This protein binds this small molecule.
Small molecule (SMILES): CC(=O)N[C@H]1[C@H](O[C@H]2[C@H](O)[C@@H](NC(C)=O)CO[C@@H]2CO[C@@H]2O[C@@H](C)[C@@H](O)[C@@H](O)[C@@H]2O)O[C@H](CO)[C@@H](O[C@@H]2O[C@H](CO)[C@@H](O)[C@H](O[C@H]3O[C@H](CO)[C@@H](O)[C@H](O)[C@@H]3O)[C@@H]2O)[C@@H]1O

Binding-site contacts:
Ligand atom C1 contacts residue TRP111 of chain 56.E at 3.9 Å (hydrophobic).
Ligand atom O7 contacts residue ASN93 of chain 56.E at 3.9 Å.
Ligand atom C8 contacts residue GLY92 of chain 56.E at 3.6 Å.
Ligand atom C4 contacts residue TRP111 of chain 56.E at 4.0 Å (hydrophobic).
Ligand atom O5 contacts residue ASN93 of chain 56.E at 4.1 Å.
Ligand atom O3 contacts residue ASN93 of chain 56.E at 4.0 Å.
Ligand atom O5 contacts residue TRP111 of chain 56.E at 4.3 Å.
Ligand atom O4 contacts residue TRP111 of chain 56.E at 3.4 Å.
Ligand atom O5 contacts residue ASN93 of chain 56.E at 2.3 Å (h-bond).
Ligand atom C3 contacts residue ASN93 of chain 56.E at 3.1 Å.
Ligand atom C6 contacts residue ASN93 of chain 56.E at 3.1 Å.
Ligand atom C4 contacts residue ASN93 of chain 56.E at 3.6 Å.
Ligand atom C5 contacts residue ASN93 of chain 56.E at 4.0 Å.
Ligand atom C7 contacts residue ASN93 of chain 56.E at 3.5 Å.
Ligand atom C7 contacts residue GLY92 of chain 56.E at 4.2 Å.
Ligand atom C2 contacts residue TRP111 of chain 56.E at 4.1 Å (hydrophobic).
Ligand atom C1 contacts residue ASN93 of chain 56.E at 1.4 Å.
Ligand atom C8 contacts residue TRP111 of chain 56.E at 3.3 Å (hydrophobic).
Ligand atom C8 contacts residue GLU91 of chain 56.E at 3.8 Å.
Ligand atom C7 contacts residue TRP111 of chain 56.E at 3.8 Å (hydrophobic).
Ligand atom O3 contacts residue TRP111 of chain 56.E at 4.3 Å.
Ligand atom C3 contacts residue TRP111 of chain 56.E at 3.7 Å (hydrophobic).
Ligand atom C5 contacts residue ASN93 of chain 56.E at 3.5 Å.
Ligand atom C2 contacts residue ASN93 of chain 56.E at 1.8 Å.
Ligand atom N2 contacts residue TRP111 of chain 56.E at 3.5 Å.
Ligand atom O7 contacts residue TRP111 of chain 56.E at 3.6 Å.
Ligand atom C5 contacts residue TRP111 of chain 56.E at 3.7 Å (hydrophobic).
Ligand atom C6 contacts residue HIS42 of chain 56.E at 4.3 Å.
Ligand atom N2 contacts residue GLY92 of chain 56.E at 4.2 Å.
Ligand atom N2 contacts residue ASN93 of chain 56.E at 2.5 Å (h-bond).

Sequence of chain 56.E:
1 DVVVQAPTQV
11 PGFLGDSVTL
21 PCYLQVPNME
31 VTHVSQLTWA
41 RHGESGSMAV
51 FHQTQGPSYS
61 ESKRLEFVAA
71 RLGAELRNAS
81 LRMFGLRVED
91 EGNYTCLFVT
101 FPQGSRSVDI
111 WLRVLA